This protein binds this small molecule.
Small molecule (SMILES): O=C(O)c1c(CN2C(=O)Cc3cc(Cl)ccc32)ccc2c1OCO2

Sequence of chain 1.B:
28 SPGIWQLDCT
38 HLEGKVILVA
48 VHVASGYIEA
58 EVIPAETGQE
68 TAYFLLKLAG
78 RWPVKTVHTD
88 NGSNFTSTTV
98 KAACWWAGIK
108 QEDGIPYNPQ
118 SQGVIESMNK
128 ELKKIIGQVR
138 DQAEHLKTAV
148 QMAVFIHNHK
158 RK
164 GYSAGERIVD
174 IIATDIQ

Binding-site contacts:
Ligand atom C5 contacts residue VAL50 of chain 1.B at 3.9 Å (hydrophobic).
Ligand atom O23 contacts residue HIS154 of chain 1.B at 3.0 Å (h-bond).
Ligand atom C14 contacts residue HIS154 of chain 1.B at 3.0 Å.
Ligand atom O9 contacts residue GLY53 of chain 1.B at 3.5 Å.
Ligand atom C1 contacts residue VAL121 of chain 1.B at 3.9 Å (hydrophobic).
Ligand atom C7 contacts residue VAL50 of chain 1.B at 3.4 Å (hydrophobic).
Ligand atom C3 contacts residue VAL121 of chain 1.B at 3.4 Å (hydrophobic).
Ligand atom C16 contacts residue MET125 of chain 1.B at 3.4 Å (hydrophobic).
Ligand atom C22 contacts residue HIS154 of chain 1.B at 3.4 Å.
Ligand atom C16 contacts residue HIS154 of chain 1.B at 3.3 Å.
Ligand atom O21 contacts residue GLU128 of chain 1.B at 3.3 Å.
Ligand atom C2 contacts residue VAL121 of chain 1.B at 3.5 Å (hydrophobic).
Ligand atom O20 contacts residue MET125 of chain 1.B at 3.5 Å (h-bond).
Ligand atom C13 contacts residue GLY53 of chain 1.B at 3.6 Å.
Ligand atom O20 contacts residue SER124 of chain 1.B at 3.8 Å.
Ligand atom C4 contacts residue VAL121 of chain 1.B at 3.8 Å (hydrophobic).
Ligand atom C22 contacts residue MET125 of chain 1.B at 3.5 Å (hydrophobic).
Ligand atom C6 contacts residue VAL50 of chain 1.B at 3.6 Å (hydrophobic).
Ligand atom C13 contacts residue MET125 of chain 1.B at 3.7 Å (hydrophobic).
Ligand atom C13 contacts residue HIS154 of chain 1.B at 3.7 Å.
Ligand atom O23 contacts residue LEU129 of chain 1.B at 3.7 Å.
Ligand atom C3 contacts residue MET125 of chain 1.B at 3.8 Å (hydrophobic).
Ligand atom C2 contacts residue VAL48 of chain 1.B at 3.9 Å (hydrophobic).
Ligand atom O21 contacts residue MET125 of chain 1.B at 3.6 Å.
Ligand atom C6 contacts residue VAL48 of chain 1.B at 3.8 Å (hydrophobic).
Ligand atom C15 contacts residue MET125 of chain 1.B at 3.1 Å (hydrophobic).
Ligand atom C14 contacts residue ILE55 of chain 1.B at 3.5 Å (hydrophobic).
Ligand atom O21 contacts residue HIS154 of chain 1.B at 3.8 Å.
Ligand atom C15 contacts residue HIS154 of chain 1.B at 2.9 Å.
Ligand atom C18 contacts residue MET125 of chain 1.B at 3.9 Å (hydrophobic).
Ligand atom C17 contacts residue MET125 of chain 1.B at 3.8 Å (hydrophobic).
Ligand atom CL24 contacts residue GLN33 of chain 1.B at 3.9 Å.
Ligand atom C22 contacts residue GLU128 of chain 1.B at 3.7 Å.
Ligand atom C14 contacts residue GLY53 of chain 1.B at 3.4 Å.
Ligand atom O23 contacts residue MET125 of chain 1.B at 3.5 Å.
Ligand atom C7 contacts residue GLY53 of chain 1.B at 3.6 Å.
Ligand atom C1 contacts residue VAL48 of chain 1.B at 3.8 Å (hydrophobic).
Ligand atom C8 contacts residue GLY53 of chain 1.B at 3.5 Å.
Ligand atom C22 contacts residue LEU129 of chain 1.B at 3.5 Å (hydrophobic).
Ligand atom C14 contacts residue MET125 of chain 1.B at 3.4 Å (hydrophobic).